Sequence of chain 7.A:
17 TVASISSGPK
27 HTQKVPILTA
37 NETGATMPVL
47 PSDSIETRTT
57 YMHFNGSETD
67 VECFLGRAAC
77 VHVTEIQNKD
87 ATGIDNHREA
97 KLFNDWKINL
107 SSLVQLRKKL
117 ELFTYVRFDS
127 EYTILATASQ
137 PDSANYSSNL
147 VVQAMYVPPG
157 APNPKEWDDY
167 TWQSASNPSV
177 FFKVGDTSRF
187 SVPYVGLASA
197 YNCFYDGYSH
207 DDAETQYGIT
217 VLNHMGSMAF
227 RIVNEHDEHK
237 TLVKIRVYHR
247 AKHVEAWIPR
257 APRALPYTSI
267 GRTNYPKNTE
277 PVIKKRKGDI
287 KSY

This small molecule binds to this protein.
Small molecule (SMILES): COc1ccc(N2CCN(c3cccc(C)c3)CC2)nn1

Binding-site contacts:
Ligand atom C15 contacts residue TYR128 of chain 7.A at 3.0 Å (hydrophobic).
Ligand atom C18 contacts residue VAL188 of chain 7.A at 3.9 Å (hydrophobic).
Ligand atom C7 contacts residue LEU106 of chain 7.A at 4.1 Å (hydrophobic).
Ligand atom C18 contacts residue TYR152 of chain 7.A at 3.8 Å (hydrophobic).
Ligand atom C17 contacts residue ILE104 of chain 7.A at 3.8 Å (hydrophobic).
Ligand atom C8 contacts residue PHE124 of chain 7.A at 3.6 Å (hydrophobic).
Ligand atom C8 contacts residue TYR197 of chain 7.A at 3.4 Å (hydrophobic).
Ligand atom N12 contacts residue TYR128 of chain 7.A at 2.5 Å (h-bond).
Ligand atom C10 contacts residue MET221 of chain 7.A at 4.0 Å (hydrophobic).
Ligand atom C20 contacts residue VAL191 of chain 7.A at 3.5 Å (hydrophobic).
Ligand atom N4 contacts residue DMS1 of chain 7.F at 3.6 Å (h-bond).
Ligand atom N5 contacts residue ASN219 of chain 7.A at 4.1 Å.
Ligand atom C10 contacts residue TYR128 of chain 7.A at 3.6 Å (hydrophobic).
Ligand atom C21 contacts residue MET224 of chain 7.A at 4.0 Å (hydrophobic).
Ligand atom C1 contacts residue ASN198 of chain 7.A at 4.0 Å.
Ligand atom C14 contacts residue TYR128 of chain 7.A at 3.3 Å (hydrophobic).
Ligand atom C13 contacts residue SER126 of chain 7.A at 3.7 Å.
Ligand atom C1 contacts residue DMS1 of chain 7.F at 4.1 Å.
Ligand atom C19 contacts residue VAL188 of chain 7.A at 3.5 Å (hydrophobic).
Ligand atom C20 contacts residue VAL188 of chain 7.A at 3.7 Å (hydrophobic).
Ligand atom N5 contacts residue DMS1 of chain 7.F at 3.9 Å.
Ligand atom C7 contacts residue PHE124 of chain 7.A at 3.8 Å (hydrophobic).
Ligand atom C10 contacts residue ILE104 of chain 7.A at 3.9 Å (hydrophobic).
Ligand atom C14 contacts residue TYR197 of chain 7.A at 4.1 Å (hydrophobic).
Ligand atom C17 contacts residue TYR128 of chain 7.A at 3.8 Å (hydrophobic).
Ligand atom C13 contacts residue TYR128 of chain 7.A at 3.0 Å (hydrophobic).
Ligand atom C21 contacts residue ILE104 of chain 7.A at 3.5 Å (hydrophobic).
Ligand atom C16 contacts residue ILE104 of chain 7.A at 3.7 Å (hydrophobic).
Ligand atom C11 contacts residue TYR128 of chain 7.A at 3.4 Å (hydrophobic).
Ligand atom C19 contacts residue TYR152 of chain 7.A at 3.9 Å (hydrophobic).
Ligand atom C16 contacts residue TYR128 of chain 7.A at 2.9 Å (hydrophobic).
Ligand atom N4 contacts residue ASN219 of chain 7.A at 4.0 Å.
Ligand atom N9 contacts residue TYR128 of chain 7.A at 4.1 Å.
Ligand atom C14 contacts residue SER126 of chain 7.A at 3.6 Å.
Ligand atom C11 contacts residue ILE104 of chain 7.A at 3.5 Å (hydrophobic).
Ligand atom C13 contacts residue TYR197 of chain 7.A at 4.0 Å (hydrophobic).
Ligand atom C11 contacts residue MET221 of chain 7.A at 4.0 Å (hydrophobic).
Ligand atom C7 contacts residue TYR197 of chain 7.A at 3.5 Å (hydrophobic).
Ligand atom C19 contacts residue VAL191 of chain 7.A at 4.0 Å (hydrophobic).
Ligand atom C10 contacts residue LEU106 of chain 7.A at 4.0 Å (hydrophobic).